Binding-site contacts:
Ligand atom C7 contacts residue ASN33 of chain 1.A at 3.6 Å.
Ligand atom C3 contacts residue ASN33 of chain 1.A at 3.8 Å.
Ligand atom C1 contacts residue ASN33 of chain 1.A at 1.4 Å.
Ligand atom N2 contacts residue ASN33 of chain 1.A at 2.9 Å (h-bond).
Ligand atom O7 contacts residue ASN33 of chain 1.A at 3.8 Å.
Ligand atom O5 contacts residue ASN33 of chain 1.A at 2.4 Å (h-bond).
Ligand atom C4 contacts residue ASN33 of chain 1.A at 4.2 Å.
Ligand atom O5 contacts residue GLU32 of chain 1.A at 4.1 Å.
Ligand atom C5 contacts residue GLU32 of chain 1.A at 4.5 Å.
Ligand atom O6 contacts residue GLU32 of chain 1.A at 3.5 Å.
Ligand atom C1 contacts residue GLU32 of chain 1.A at 4.5 Å.
Ligand atom C2 contacts residue ASN33 of chain 1.A at 2.5 Å.
Ligand atom C5 contacts residue ASN33 of chain 1.A at 3.7 Å.

Sequence of chain 1.A:
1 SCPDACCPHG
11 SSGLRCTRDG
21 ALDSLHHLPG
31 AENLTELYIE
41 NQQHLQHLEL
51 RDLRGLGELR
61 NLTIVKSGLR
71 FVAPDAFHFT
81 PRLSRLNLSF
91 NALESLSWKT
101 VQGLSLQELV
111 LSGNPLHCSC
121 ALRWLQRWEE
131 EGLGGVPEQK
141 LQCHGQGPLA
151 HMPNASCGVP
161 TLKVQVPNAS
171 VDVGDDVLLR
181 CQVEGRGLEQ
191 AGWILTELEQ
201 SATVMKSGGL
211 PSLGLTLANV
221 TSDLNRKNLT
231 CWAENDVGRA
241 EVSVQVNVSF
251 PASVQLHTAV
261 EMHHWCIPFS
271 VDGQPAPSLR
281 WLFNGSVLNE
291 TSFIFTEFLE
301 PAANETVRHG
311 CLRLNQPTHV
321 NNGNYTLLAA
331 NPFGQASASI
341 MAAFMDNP

This small molecule binds to this protein.
Small molecule (SMILES): CC(=O)N[C@@H]1[C@@H](O)[C@H](O)[C@@H](CO)O[C@H]1O